Binding-site contacts:
Ligand atom C5 contacts residue SER18 of chain 1.A at 3.7 Å.
Ligand atom C8 contacts residue ASP105 of chain 1.A at 3.5 Å.
Ligand atom C6 contacts residue GLN237 of chain 1.A at 3.8 Å.
Ligand atom O11 contacts residue LYS69 of chain 1.A at 2.8 Å (salt-bridge).
Ligand atom O2 contacts residue SER16 of chain 1.A at 2.7 Å (h-bond).
Ligand atom O2 contacts residue SER18 of chain 1.A at 2.6 Å (h-bond).
Ligand atom C1 contacts residue SER18 of chain 1.A at 3.6 Å.
Ligand atom O7 contacts residue VAL64 of chain 1.A at 3.7 Å.
Ligand atom C5 contacts residue GLN237 of chain 1.A at 3.9 Å.
Ligand atom C9 contacts residue THR65 of chain 1.A at 4.1 Å.
Ligand atom C4 contacts residue THR65 of chain 1.A at 3.9 Å.
Ligand atom C8 contacts residue GLN237 of chain 1.A at 3.5 Å.
Ligand atom O2 contacts residue TYR210 of chain 1.A at 3.8 Å.
Ligand atom O3 contacts residue SER16 of chain 1.A at 3.8 Å.
Ligand atom O12 contacts residue VAL64 of chain 1.A at 4.1 Å.
Ligand atom C10 contacts residue THR65 of chain 1.A at 3.7 Å.
Ligand atom C1 contacts residue LEU234 of chain 1.A at 3.9 Å (hydrophobic).
Ligand atom O11 contacts residue NDP1 of chain 1.D at 2.5 Å.
Ligand atom O12 contacts residue NDP1 of chain 1.D at 3.5 Å.
Ligand atom C6 contacts residue VAL64 of chain 1.A at 3.6 Å (hydrophobic).
Ligand atom C6 contacts residue THR65 of chain 1.A at 4.1 Å.
Ligand atom O12 contacts residue ASP105 of chain 1.A at 2.6 Å (salt-bridge).
Ligand atom O7 contacts residue GLN237 of chain 1.A at 3.1 Å (h-bond).
Ligand atom C8 contacts residue LYS69 of chain 1.A at 4.0 Å.
Ligand atom C8 contacts residue ASN90 of chain 1.A at 4.0 Å.
Ligand atom C9 contacts residue LYS69 of chain 1.A at 3.7 Å.
Ligand atom C1 contacts residue SER16 of chain 1.A at 3.6 Å.
Ligand atom O12 contacts residue LYS69 of chain 1.A at 3.1 Å (salt-bridge).
Ligand atom O12 contacts residue ASN90 of chain 1.A at 3.1 Å (h-bond).
Ligand atom C8 contacts residue NDP1 of chain 1.D at 3.5 Å.
Ligand atom O12 contacts residue GLN237 of chain 1.A at 3.7 Å.
Ligand atom O7 contacts residue ASN90 of chain 1.A at 3.4 Å (h-bond).
Ligand atom C4 contacts residue LEU234 of chain 1.A at 4.1 Å (hydrophobic).
Ligand atom C9 contacts residue NDP1 of chain 1.D at 2.5 Å.
Ligand atom C4 contacts residue SER18 of chain 1.A at 4.0 Å.
Ligand atom C1 contacts residue TYR210 of chain 1.A at 3.6 Å (hydrophobic).
Ligand atom O11 contacts residue THR65 of chain 1.A at 3.2 Å (h-bond).
Ligand atom O3 contacts residue TYR210 of chain 1.A at 2.8 Å (h-bond).
Ligand atom O7 contacts residue ASN63 of chain 1.A at 3.3 Å.
Ligand atom C10 contacts residue NDP1 of chain 1.D at 3.5 Å.

A protein and the small-molecule ligand that binds it are described below.
Small molecule (SMILES): O=C(O)C1=C[C@@H](O)[C@@H](O)[C@H](O)C1

Sequence of chain 1.A:
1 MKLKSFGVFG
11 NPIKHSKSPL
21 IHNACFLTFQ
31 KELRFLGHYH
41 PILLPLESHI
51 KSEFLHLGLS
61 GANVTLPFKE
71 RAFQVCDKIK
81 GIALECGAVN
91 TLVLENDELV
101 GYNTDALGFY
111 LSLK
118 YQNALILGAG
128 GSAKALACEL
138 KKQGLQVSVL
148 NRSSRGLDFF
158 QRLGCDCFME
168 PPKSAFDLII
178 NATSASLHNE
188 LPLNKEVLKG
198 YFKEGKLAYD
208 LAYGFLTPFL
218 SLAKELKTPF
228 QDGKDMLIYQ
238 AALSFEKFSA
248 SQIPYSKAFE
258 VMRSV